Binding-site contacts:
Ligand atom O7 contacts residue ASN219 of chain 1.B at 3.3 Å (h-bond).
Ligand atom O5 contacts residue THR221 of chain 1.B at 3.5 Å.
Ligand atom C5 contacts residue ASN219 of chain 1.B at 3.7 Å.
Ligand atom O5 contacts residue ASN219 of chain 1.B at 2.4 Å (h-bond).
Ligand atom C8 contacts residue ASN219 of chain 1.B at 4.4 Å.
Ligand atom O7 contacts residue LYS194 of chain 1.B at 3.5 Å.
Ligand atom C2 contacts residue ASN219 of chain 1.B at 2.4 Å.
Ligand atom C3 contacts residue ASN219 of chain 1.B at 3.8 Å.
Ligand atom C1 contacts residue THR221 of chain 1.B at 4.1 Å.
Ligand atom C1 contacts residue ASN219 of chain 1.B at 1.4 Å.
Ligand atom C7 contacts residue ASN219 of chain 1.B at 3.2 Å.
Ligand atom O6 contacts residue ASP223 of chain 1.B at 3.8 Å.
Ligand atom O6 contacts residue THR221 of chain 1.B at 2.7 Å (h-bond).
Ligand atom C4 contacts residue ASN219 of chain 1.B at 4.2 Å.
Ligand atom N2 contacts residue ASN219 of chain 1.B at 2.9 Å (h-bond).
Ligand atom C6 contacts residue THR221 of chain 1.B at 3.8 Å.
Ligand atom C5 contacts residue THR221 of chain 1.B at 4.0 Å.

This protein binds this small molecule.
Small molecule (SMILES): CC(=O)N[C@@H]1[C@@H](O)[C@H](O)[C@@H](CO)O[C@H]1O

Sequence of chain 1.B:
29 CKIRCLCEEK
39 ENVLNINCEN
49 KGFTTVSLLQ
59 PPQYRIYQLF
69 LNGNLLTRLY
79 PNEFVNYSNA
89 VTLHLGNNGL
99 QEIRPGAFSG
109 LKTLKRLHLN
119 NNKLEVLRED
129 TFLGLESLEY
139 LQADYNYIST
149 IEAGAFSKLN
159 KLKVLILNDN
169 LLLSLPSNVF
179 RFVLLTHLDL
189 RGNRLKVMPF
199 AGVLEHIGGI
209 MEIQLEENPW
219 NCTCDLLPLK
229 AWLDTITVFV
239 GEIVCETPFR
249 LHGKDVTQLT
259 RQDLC